Sequence of chain 1.A:
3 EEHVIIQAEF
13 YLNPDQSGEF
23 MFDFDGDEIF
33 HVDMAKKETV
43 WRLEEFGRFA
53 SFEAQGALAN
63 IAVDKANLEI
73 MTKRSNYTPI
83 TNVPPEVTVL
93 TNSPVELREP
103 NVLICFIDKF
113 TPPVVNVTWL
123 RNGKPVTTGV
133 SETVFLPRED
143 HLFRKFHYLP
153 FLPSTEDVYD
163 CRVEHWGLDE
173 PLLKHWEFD

The small molecule below binds the protein below.
Small molecule (SMILES): CC(=O)N[C@@H]1[C@@H](O)[C@H](O)[C@@H](CO)O[C@H]1O

Binding-site contacts:
Ligand atom O3 contacts residue ASP4 of chain 1.B at 4.2 Å.
Ligand atom C7 contacts residue TRP168 of chain 1.A at 3.7 Å (hydrophobic).
Ligand atom N2 contacts residue TRP168 of chain 1.A at 4.0 Å.
Ligand atom C8 contacts residue TRP168 of chain 1.A at 3.7 Å (hydrophobic).
Ligand atom O5 contacts residue ASN118 of chain 1.A at 2.4 Å (h-bond).
Ligand atom O7 contacts residue ASN118 of chain 1.A at 3.5 Å (h-bond).
Ligand atom O7 contacts residue TRP168 of chain 1.A at 4.0 Å.
Ligand atom C8 contacts residue ASN118 of chain 1.A at 4.3 Å.
Ligand atom O7 contacts residue HIS167 of chain 1.A at 4.2 Å.
Ligand atom C3 contacts residue ASN118 of chain 1.A at 3.8 Å.
Ligand atom C7 contacts residue GLU166 of chain 1.A at 4.1 Å.
Ligand atom C2 contacts residue ASN118 of chain 1.A at 2.5 Å.
Ligand atom C5 contacts residue ASN118 of chain 1.A at 3.7 Å.
Ligand atom C8 contacts residue VAL117 of chain 1.A at 4.1 Å (hydrophobic).
Ligand atom C4 contacts residue ASN118 of chain 1.A at 4.2 Å.
Ligand atom C8 contacts residue HIS167 of chain 1.A at 3.9 Å.
Ligand atom C8 contacts residue VAL116 of chain 1.A at 3.8 Å (hydrophobic).
Ligand atom C1 contacts residue ASN118 of chain 1.A at 1.4 Å.
Ligand atom C7 contacts residue ASN118 of chain 1.A at 3.4 Å.
Ligand atom O7 contacts residue GLU166 of chain 1.A at 3.6 Å.
Ligand atom O3 contacts residue TRP168 of chain 1.A at 3.5 Å (h-bond).
Ligand atom N2 contacts residue ASN118 of chain 1.A at 2.9 Å (h-bond).
Ligand atom C8 contacts residue GLU166 of chain 1.A at 3.7 Å.
Ligand atom C1 contacts residue GLU166 of chain 1.A at 4.4 Å.

Sequence of chain 1.B:
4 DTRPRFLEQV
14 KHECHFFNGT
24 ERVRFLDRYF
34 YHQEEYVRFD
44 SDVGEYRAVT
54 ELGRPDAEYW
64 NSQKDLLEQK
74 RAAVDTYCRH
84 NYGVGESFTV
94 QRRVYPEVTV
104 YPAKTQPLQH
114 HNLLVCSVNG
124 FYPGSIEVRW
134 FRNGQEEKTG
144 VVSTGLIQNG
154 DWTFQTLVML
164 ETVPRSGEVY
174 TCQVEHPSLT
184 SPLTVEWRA